Sequence of chain 1.B:
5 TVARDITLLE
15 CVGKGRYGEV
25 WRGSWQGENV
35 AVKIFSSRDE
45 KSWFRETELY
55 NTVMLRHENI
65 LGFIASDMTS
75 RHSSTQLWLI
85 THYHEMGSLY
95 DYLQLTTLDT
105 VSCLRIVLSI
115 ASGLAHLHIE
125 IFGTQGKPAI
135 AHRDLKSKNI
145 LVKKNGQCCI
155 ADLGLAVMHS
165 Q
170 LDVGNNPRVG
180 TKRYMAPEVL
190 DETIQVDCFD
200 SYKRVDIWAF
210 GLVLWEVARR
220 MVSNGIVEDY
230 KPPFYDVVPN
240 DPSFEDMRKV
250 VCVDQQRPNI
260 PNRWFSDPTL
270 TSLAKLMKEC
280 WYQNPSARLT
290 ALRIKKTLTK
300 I

Binding-site contacts:
Ligand atom C06 contacts residue LEU145 of chain 1.B at 3.6 Å (hydrophobic).
Ligand atom C08 contacts residue ALA35 of chain 1.B at 3.9 Å (hydrophobic).
Ligand atom N10 contacts residue LEU145 of chain 1.B at 4.0 Å.
Ligand atom CL1 contacts residue LYS37 of chain 1.B at 3.8 Å.
Ligand atom C09 contacts residue ALA35 of chain 1.B at 3.4 Å (hydrophobic).
Ligand atom N10 contacts residue ALA35 of chain 1.B at 3.7 Å.
Ligand atom C09 contacts residue LEU145 of chain 1.B at 3.4 Å (hydrophobic).
Ligand atom C13 contacts residue HIS88 of chain 1.B at 3.9 Å.
Ligand atom C21 contacts residue LYS142 of chain 1.B at 3.3 Å.
Ligand atom C13 contacts residue TYR87 of chain 1.B at 3.9 Å (hydrophobic).
Ligand atom C08 contacts residue LEU145 of chain 1.B at 3.4 Å (hydrophobic).
Ligand atom CL1 contacts residue THR85 of chain 1.B at 3.7 Å.
Ligand atom C14 contacts residue VAL16 of chain 1.B at 3.3 Å (hydrophobic).
Ligand atom C07 contacts residue THR85 of chain 1.B at 3.8 Å.
Ligand atom O20 contacts residue TYR21 of chain 1.B at 3.9 Å.
Ligand atom N17 contacts residue VAL16 of chain 1.B at 3.1 Å.
Ligand atom C03 contacts residue LYS37 of chain 1.B at 3.9 Å.
Ligand atom C09 contacts residue HIS86 of chain 1.B at 3.3 Å.
Ligand atom N10 contacts residue TYR87 of chain 1.B at 3.6 Å.
Ligand atom C18 contacts residue GLY17 of chain 1.B at 3.9 Å.
Ligand atom C22 contacts residue VAL24 of chain 1.B at 3.7 Å (hydrophobic).
Ligand atom N10 contacts residue HIS86 of chain 1.B at 3.6 Å (h-bond).
Ligand atom C05 contacts residue LEU145 of chain 1.B at 3.8 Å (hydrophobic).
Ligand atom C07 contacts residue ALA35 of chain 1.B at 4.1 Å (hydrophobic).
Ligand atom C18 contacts residue VAL16 of chain 1.B at 3.4 Å (hydrophobic).
Ligand atom C07 contacts residue LEU65 of chain 1.B at 3.4 Å (hydrophobic).
Ligand atom C13 contacts residue VAL16 of chain 1.B at 3.6 Å (hydrophobic).
Ligand atom N15 contacts residue VAL16 of chain 1.B at 4.0 Å.
Ligand atom N11 contacts residue HIS88 of chain 1.B at 3.8 Å.
Ligand atom C04 contacts residue VAL24 of chain 1.B at 4.0 Å (hydrophobic).
Ligand atom C02 contacts residue LEU65 of chain 1.B at 3.5 Å (hydrophobic).
Ligand atom N15 contacts residue VAL24 of chain 1.B at 3.8 Å.
Ligand atom N10 contacts residue HIS88 of chain 1.B at 3.1 Å (h-bond).
Ligand atom C22 contacts residue TYR21 of chain 1.B at 4.0 Å (hydrophobic).
Ligand atom CL1 contacts residue LEU65 of chain 1.B at 3.7 Å.
Ligand atom N15 contacts residue LEU145 of chain 1.B at 4.0 Å.
Ligand atom N11 contacts residue TYR87 of chain 1.B at 3.9 Å.
Ligand atom C12 contacts residue TYR87 of chain 1.B at 3.3 Å (hydrophobic).
Ligand atom C16 contacts residue LEU145 of chain 1.B at 3.8 Å (hydrophobic).
Ligand atom C12 contacts residue HIS88 of chain 1.B at 3.1 Å.

This protein binds this small molecule.
Small molecule (SMILES): Clc1cc2cc(c1)-c1cnn3ccc(nc13)NCCOCCO2